This small molecule binds to this protein.
Small molecule (SMILES): CC(=O)N[C@H]1[C@H](O[C@H]2[C@H](O)[C@@H](NC(C)=O)CO[C@@H]2CO[C@@H]2O[C@@H](C)[C@@H](O)[C@@H](O)[C@@H]2O)O[C@H](CO)[C@@H](O)[C@@H]1O

Sequence of chain 2.A:
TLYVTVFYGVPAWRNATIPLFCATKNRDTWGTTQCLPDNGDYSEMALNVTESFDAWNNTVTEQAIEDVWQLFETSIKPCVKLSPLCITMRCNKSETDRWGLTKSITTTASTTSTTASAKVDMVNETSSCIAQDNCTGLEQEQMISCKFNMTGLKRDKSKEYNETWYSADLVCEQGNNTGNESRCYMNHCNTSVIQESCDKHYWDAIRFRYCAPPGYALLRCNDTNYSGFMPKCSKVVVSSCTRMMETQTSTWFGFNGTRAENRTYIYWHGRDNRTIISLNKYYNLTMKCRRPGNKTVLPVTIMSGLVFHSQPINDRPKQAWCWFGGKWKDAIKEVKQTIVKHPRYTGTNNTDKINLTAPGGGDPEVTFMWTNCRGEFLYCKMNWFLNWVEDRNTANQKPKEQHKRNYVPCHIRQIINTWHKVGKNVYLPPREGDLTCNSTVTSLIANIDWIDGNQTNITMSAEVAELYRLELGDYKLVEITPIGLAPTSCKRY

Binding-site contacts:
Ligand atom O4 contacts residue GLN196 of chain 2.A at 3.8 Å.
Ligand atom C1 contacts residue THR213 of chain 2.A at 4.5 Å.
Ligand atom N2 contacts residue ASN212 of chain 2.A at 2.9 Å (h-bond).
Ligand atom C8 contacts residue ASN212 of chain 2.A at 3.7 Å.
Ligand atom C3 contacts residue GLU195 of chain 2.A at 4.3 Å.
Ligand atom C4 contacts residue ASN212 of chain 2.A at 4.3 Å.
Ligand atom C7 contacts residue ASN212 of chain 2.A at 3.4 Å.
Ligand atom C5 contacts residue VAL193 of chain 2.A at 3.7 Å (hydrophobic).
Ligand atom C4 contacts residue GLU195 of chain 2.A at 3.9 Å.
Ligand atom O7 contacts residue LYS176 of chain 3.A at 4.4 Å.
Ligand atom C3 contacts residue ASN212 of chain 2.A at 3.9 Å.
Ligand atom C4 contacts residue GLN196 of chain 2.A at 4.5 Å.
Ligand atom C2 contacts residue ASN212 of chain 2.A at 2.5 Å.
Ligand atom C8 contacts residue THR213 of chain 2.A at 3.7 Å.
Ligand atom C6 contacts residue VAL193 of chain 2.A at 4.4 Å (hydrophobic).
Ligand atom O4 contacts residue CYS194 of chain 2.A at 4.3 Å.
Ligand atom C7 contacts residue THR213 of chain 2.A at 4.0 Å.
Ligand atom N2 contacts residue THR213 of chain 2.A at 3.4 Å.
Ligand atom O5 contacts residue ASN212 of chain 2.A at 2.4 Å (h-bond).
Ligand atom C4 contacts residue VAL193 of chain 2.A at 4.1 Å (hydrophobic).
Ligand atom O6 contacts residue VAL193 of chain 2.A at 3.9 Å.
Ligand atom O7 contacts residue ASN212 of chain 2.A at 3.4 Å (h-bond).
Ligand atom C5 contacts residue ASN212 of chain 2.A at 3.8 Å.
Ligand atom C6 contacts residue VAL193 of chain 2.A at 4.1 Å (hydrophobic).
Ligand atom O4 contacts residue GLU195 of chain 2.A at 3.9 Å.
Ligand atom O2 contacts residue LYS176 of chain 3.A at 3.7 Å.
Ligand atom C2 contacts residue THR213 of chain 2.A at 4.5 Å.
Ligand atom C3 contacts residue VAL193 of chain 2.A at 4.1 Å (hydrophobic).
Ligand atom C1 contacts residue ASN212 of chain 2.A at 1.5 Å.
Ligand atom C6 contacts residue CYS194 of chain 2.A at 4.3 Å (hydrophobic).
Ligand atom C4 contacts residue CYS194 of chain 2.A at 3.9 Å (hydrophobic).
Ligand atom O3 contacts residue GLU195 of chain 2.A at 3.7 Å.

Sequence of chain 3.A:
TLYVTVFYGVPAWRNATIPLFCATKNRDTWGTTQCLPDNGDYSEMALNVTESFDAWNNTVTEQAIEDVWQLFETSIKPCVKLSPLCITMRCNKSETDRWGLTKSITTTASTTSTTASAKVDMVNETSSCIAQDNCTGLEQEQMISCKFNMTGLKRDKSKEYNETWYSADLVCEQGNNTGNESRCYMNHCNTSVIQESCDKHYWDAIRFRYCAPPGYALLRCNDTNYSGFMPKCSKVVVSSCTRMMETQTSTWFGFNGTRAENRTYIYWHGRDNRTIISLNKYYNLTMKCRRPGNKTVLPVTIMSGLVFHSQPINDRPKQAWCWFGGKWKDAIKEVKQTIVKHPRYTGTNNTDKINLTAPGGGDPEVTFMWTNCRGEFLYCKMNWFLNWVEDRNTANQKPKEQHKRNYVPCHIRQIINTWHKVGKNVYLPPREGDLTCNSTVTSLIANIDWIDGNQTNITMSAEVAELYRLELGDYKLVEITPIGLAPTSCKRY